Sequence of chain 1.B:
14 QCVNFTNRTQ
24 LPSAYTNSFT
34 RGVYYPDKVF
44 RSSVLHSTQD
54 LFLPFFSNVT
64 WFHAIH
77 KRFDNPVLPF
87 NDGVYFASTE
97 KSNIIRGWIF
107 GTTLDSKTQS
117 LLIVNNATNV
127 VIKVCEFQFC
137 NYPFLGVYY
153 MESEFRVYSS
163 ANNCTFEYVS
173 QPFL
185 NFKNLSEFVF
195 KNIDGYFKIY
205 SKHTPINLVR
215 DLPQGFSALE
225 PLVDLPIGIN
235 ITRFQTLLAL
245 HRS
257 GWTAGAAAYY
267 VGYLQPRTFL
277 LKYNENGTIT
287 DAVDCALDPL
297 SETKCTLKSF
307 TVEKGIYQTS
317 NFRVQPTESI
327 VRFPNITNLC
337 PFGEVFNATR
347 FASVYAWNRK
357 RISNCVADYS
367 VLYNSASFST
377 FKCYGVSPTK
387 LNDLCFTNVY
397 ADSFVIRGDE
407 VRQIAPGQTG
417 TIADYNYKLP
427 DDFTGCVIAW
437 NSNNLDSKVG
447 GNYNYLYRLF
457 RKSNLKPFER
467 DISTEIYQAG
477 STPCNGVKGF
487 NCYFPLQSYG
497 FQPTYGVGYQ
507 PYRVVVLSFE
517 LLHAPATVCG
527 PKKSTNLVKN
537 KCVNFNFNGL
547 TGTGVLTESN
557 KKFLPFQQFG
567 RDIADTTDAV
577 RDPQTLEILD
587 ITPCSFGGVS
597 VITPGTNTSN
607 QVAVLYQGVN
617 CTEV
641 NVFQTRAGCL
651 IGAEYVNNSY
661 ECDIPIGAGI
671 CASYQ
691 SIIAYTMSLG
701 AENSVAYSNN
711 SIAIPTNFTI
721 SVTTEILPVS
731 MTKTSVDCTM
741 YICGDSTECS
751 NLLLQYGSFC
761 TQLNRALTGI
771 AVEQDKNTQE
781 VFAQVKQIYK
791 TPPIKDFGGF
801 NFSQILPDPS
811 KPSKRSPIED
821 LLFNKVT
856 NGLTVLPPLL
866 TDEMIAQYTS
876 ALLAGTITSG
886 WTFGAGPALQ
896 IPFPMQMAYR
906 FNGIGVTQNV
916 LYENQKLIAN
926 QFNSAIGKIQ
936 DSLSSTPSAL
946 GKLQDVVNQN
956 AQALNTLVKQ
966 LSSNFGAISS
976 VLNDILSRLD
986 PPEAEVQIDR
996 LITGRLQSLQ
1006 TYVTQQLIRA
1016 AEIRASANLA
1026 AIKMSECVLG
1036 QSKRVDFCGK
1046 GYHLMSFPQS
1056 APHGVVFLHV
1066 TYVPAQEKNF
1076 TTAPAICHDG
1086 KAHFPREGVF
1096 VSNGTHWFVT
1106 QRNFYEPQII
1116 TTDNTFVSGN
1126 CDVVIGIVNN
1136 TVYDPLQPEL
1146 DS

The small molecule below binds the protein below.
Small molecule (SMILES): CC(=O)N[C@@H]1[C@@H](O)[C@H](O)[C@@H](CO)O[C@H]1O

Binding-site contacts:
Ligand atom O6 contacts residue LYS558 of chain 1.A at 3.4 Å.
Ligand atom C5 contacts residue ASN282 of chain 1.B at 3.6 Å.
Ligand atom O5 contacts residue LYS558 of chain 1.A at 4.4 Å.
Ligand atom N2 contacts residue ASN280 of chain 1.B at 4.2 Å.
Ligand atom O7 contacts residue ASN280 of chain 1.B at 3.9 Å.
Ligand atom C7 contacts residue ASN280 of chain 1.B at 3.6 Å.
Ligand atom C2 contacts residue ASN282 of chain 1.B at 2.4 Å.
Ligand atom C4 contacts residue ASN282 of chain 1.B at 4.2 Å.
Ligand atom N2 contacts residue ASN282 of chain 1.B at 2.9 Å (h-bond).
Ligand atom C7 contacts residue ASN282 of chain 1.B at 3.4 Å.
Ligand atom C6 contacts residue LYS558 of chain 1.A at 4.5 Å.
Ligand atom O5 contacts residue ASN282 of chain 1.B at 2.3 Å (h-bond).
Ligand atom O7 contacts residue ASN282 of chain 1.B at 3.4 Å (h-bond).
Ligand atom C8 contacts residue ASN280 of chain 1.B at 3.4 Å.
Ligand atom C1 contacts residue ASN282 of chain 1.B at 1.4 Å.
Ligand atom C3 contacts residue ASN282 of chain 1.B at 3.8 Å.

Sequence of chain 1.A:
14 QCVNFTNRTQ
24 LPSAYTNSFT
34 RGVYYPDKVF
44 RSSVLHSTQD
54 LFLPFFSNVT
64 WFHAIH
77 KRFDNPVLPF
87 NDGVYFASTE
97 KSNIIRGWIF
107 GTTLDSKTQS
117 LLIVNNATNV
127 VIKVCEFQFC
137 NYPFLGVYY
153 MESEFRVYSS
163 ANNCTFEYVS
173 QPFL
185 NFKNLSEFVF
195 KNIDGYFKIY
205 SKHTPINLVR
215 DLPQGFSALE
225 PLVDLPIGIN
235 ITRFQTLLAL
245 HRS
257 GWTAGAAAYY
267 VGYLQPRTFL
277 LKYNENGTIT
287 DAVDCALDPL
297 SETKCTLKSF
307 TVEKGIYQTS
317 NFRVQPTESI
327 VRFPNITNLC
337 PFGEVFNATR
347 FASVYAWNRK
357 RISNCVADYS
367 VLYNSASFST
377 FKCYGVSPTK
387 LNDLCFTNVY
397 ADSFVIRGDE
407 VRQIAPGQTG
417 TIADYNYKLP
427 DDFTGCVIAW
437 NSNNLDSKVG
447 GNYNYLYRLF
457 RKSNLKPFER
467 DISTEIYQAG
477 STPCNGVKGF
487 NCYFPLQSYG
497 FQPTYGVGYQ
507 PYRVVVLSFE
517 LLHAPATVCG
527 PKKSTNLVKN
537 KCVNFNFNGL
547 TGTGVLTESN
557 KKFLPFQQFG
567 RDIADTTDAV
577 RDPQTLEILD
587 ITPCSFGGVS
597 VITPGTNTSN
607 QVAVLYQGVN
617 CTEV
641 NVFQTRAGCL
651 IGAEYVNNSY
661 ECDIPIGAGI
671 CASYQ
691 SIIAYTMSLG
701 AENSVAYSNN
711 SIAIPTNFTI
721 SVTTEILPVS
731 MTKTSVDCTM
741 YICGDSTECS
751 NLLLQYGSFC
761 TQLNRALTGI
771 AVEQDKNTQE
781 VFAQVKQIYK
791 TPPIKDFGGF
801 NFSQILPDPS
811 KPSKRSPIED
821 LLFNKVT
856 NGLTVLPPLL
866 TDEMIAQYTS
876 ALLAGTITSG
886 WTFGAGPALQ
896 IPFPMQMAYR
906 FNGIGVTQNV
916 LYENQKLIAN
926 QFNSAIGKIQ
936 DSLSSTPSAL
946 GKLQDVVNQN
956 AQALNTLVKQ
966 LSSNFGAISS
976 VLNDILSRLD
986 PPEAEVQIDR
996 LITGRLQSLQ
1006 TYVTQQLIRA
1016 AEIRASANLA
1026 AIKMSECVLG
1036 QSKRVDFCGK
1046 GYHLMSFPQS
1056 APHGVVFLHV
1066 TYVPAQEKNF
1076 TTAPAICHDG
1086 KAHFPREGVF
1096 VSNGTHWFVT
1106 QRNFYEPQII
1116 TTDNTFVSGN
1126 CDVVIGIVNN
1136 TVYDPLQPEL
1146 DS